A small-molecule ligand and the protein it binds are described below.
Small molecule (SMILES): CC#CCOc1ccc(S(=O)(=O)N[C@H](Cc2c[nH]c3ccc(C)cc23)C(=O)O)cc1

Binding-site contacts:
Ligand atom C13 contacts residue PRO226 of chain 1.D at 3.6 Å (hydrophobic).
Ligand atom C18 contacts residue GLU187 of chain 1.D at 3.6 Å.
Ligand atom O14 contacts residue LEU190 of chain 1.D at 3.6 Å.
Ligand atom C11 contacts residue HIS194 of chain 1.D at 3.4 Å.
Ligand atom C2 contacts residue HIS204 of chain 1.D at 3.6 Å.
Ligand atom C26 contacts residue HIS194 of chain 1.D at 3.7 Å.
Ligand atom C15 contacts residue VAL223 of chain 1.D at 3.8 Å (hydrophobic).
Ligand atom O28 contacts residue HIS204 of chain 1.D at 2.8 Å (h-bond).
Ligand atom C24 contacts residue LEU139 of chain 1.D at 3.7 Å (hydrophobic).
Ligand atom C26 contacts residue ZN1 of chain 1.L at 2.6 Å.
Ligand atom C1 contacts residue HIS204 of chain 1.D at 3.6 Å.
Ligand atom C12 contacts residue ALA228 of chain 1.D at 3.6 Å (hydrophobic).
Ligand atom C9 contacts residue GLU195 of chain 1.D at 3.7 Å.
Ligand atom C16 contacts residue LEU190 of chain 1.D at 3.6 Å (hydrophobic).
Ligand atom C17 contacts residue VAL191 of chain 1.D at 3.8 Å (hydrophobic).
Ligand atom O28 contacts residue HIS194 of chain 1.D at 3.2 Å (h-bond).
Ligand atom C18 contacts residue VAL229 of chain 1.D at 3.4 Å (hydrophobic).
Ligand atom O14 contacts residue HIS194 of chain 1.D at 3.0 Å.
Ligand atom C24 contacts residue GLY138 of chain 1.D at 3.5 Å.
Ligand atom C3 contacts residue HIS204 of chain 1.D at 3.8 Å.
Ligand atom C48 contacts residue HIS198 of chain 1.D at 3.7 Å.
Ligand atom O28 contacts residue ZN1 of chain 1.L at 1.8 Å.
Ligand atom C12 contacts residue HIS194 of chain 1.D at 3.6 Å.
Ligand atom O28 contacts residue HIS198 of chain 1.D at 3.7 Å.
Ligand atom C26 contacts residue GLU195 of chain 1.D at 3.6 Å.
Ligand atom O29 contacts residue HIS198 of chain 1.D at 3.6 Å.
Ligand atom C6 contacts residue HIS204 of chain 1.D at 3.7 Å.
Ligand atom C17 contacts residue VAL229 of chain 1.D at 3.5 Å (hydrophobic).
Ligand atom O20 contacts residue GLY138 of chain 1.D at 3.8 Å.
Ligand atom C48 contacts residue VAL142 of chain 1.D at 3.6 Å (hydrophobic).
Ligand atom O29 contacts residue GLU195 of chain 1.D at 2.7 Å (salt-bridge).
Ligand atom C17 contacts residue LEU190 of chain 1.D at 3.6 Å (hydrophobic).
Ligand atom O20 contacts residue THR136 of chain 1.D at 3.2 Å.
Ligand atom C25 contacts residue GLY138 of chain 1.D at 3.3 Å.
Ligand atom C13 contacts residue ALA228 of chain 1.D at 3.8 Å (hydrophobic).
Ligand atom O20 contacts residue LEU137 of chain 1.D at 2.8 Å (h-bond).
Ligand atom O29 contacts residue HIS194 of chain 1.D at 3.7 Å.
Ligand atom O29 contacts residue ZN1 of chain 1.L at 2.8 Å.
Ligand atom O14 contacts residue VAL191 of chain 1.D at 3.8 Å.
Ligand atom O29 contacts residue GLY138 of chain 1.D at 3.7 Å.

Sequence of chain 1.D:
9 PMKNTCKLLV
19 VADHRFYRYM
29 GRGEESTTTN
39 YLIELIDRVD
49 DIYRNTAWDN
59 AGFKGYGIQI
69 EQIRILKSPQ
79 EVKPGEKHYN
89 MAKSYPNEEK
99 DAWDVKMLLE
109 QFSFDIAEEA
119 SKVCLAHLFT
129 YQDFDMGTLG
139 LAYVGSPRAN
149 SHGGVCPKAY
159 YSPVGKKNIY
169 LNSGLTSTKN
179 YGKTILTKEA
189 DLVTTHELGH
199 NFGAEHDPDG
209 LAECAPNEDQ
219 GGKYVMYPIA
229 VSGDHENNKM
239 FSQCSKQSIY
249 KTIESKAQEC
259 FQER